Binding-site contacts:
Ligand atom C18 contacts residue MET98 of chain 1.A at 3.7 Å (hydrophobic).
Ligand atom C24 contacts residue TYR39 of chain 1.B at 3.6 Å (hydrophobic).
Ligand atom C3 contacts residue ASP105 of chain 1.B at 3.8 Å.
Ligand atom C13 contacts residue GLN49 of chain 1.A at 3.5 Å.
Ligand atom C26 contacts residue MET98 of chain 1.B at 3.6 Å (hydrophobic).
Ligand atom C4 contacts residue TYR39 of chain 1.A at 3.4 Å (hydrophobic).
Ligand atom O contacts residue ALA104 of chain 1.B at 3.7 Å.
Ligand atom C8 contacts residue GLN49 of chain 1.A at 3.8 Å.
Ligand atom BR contacts residue ALA104 of chain 1.B at 3.6 Å.
Ligand atom C23 contacts residue MET98 of chain 1.B at 3.8 Å (hydrophobic).
Ligand atom C5 contacts residue TYR106 of chain 1.B at 3.7 Å (hydrophobic).
Ligand atom BR contacts residue ILE37 of chain 1.A at 3.7 Å.
Ligand atom C8 contacts residue ASP105 of chain 1.B at 3.5 Å.
Ligand atom C17 contacts residue ALA104 of chain 1.B at 3.6 Å (hydrophobic).
Ligand atom C4 contacts residue ALA104 of chain 1.B at 3.7 Å (hydrophobic).
Ligand atom C6 contacts residue ASP105 of chain 1.B at 3.0 Å.
Ligand atom C5 contacts residue ASP105 of chain 1.B at 3.5 Å.
Ligand atom C25 contacts residue TYR39 of chain 1.B at 3.6 Å (hydrophobic).
Ligand atom C9 contacts residue TYR39 of chain 1.A at 3.6 Å (hydrophobic).
Ligand atom C16 contacts residue TYR39 of chain 1.A at 3.6 Å (hydrophobic).
Ligand atom C7 contacts residue ASP105 of chain 1.B at 3.2 Å.
Ligand atom C25 contacts residue ASP105 of chain 1.A at 3.7 Å.
Ligand atom N contacts residue GLN49 of chain 1.A at 3.0 Å (h-bond).
Ligand atom C12 contacts residue GLN49 of chain 1.A at 3.8 Å.
Ligand atom C5 contacts residue TYR39 of chain 1.A at 3.7 Å (hydrophobic).
Ligand atom C16 contacts residue ALA104 of chain 1.B at 3.6 Å (hydrophobic).
Ligand atom C12 contacts residue VAL59 of chain 1.A at 3.5 Å (hydrophobic).
Ligand atom C25 contacts residue MET98 of chain 1.B at 3.8 Å (hydrophobic).
Ligand atom C15 contacts residue GLN49 of chain 1.A at 3.2 Å.
Ligand atom C7 contacts residue GLN49 of chain 1.A at 3.6 Å.
Ligand atom C contacts residue MET98 of chain 1.B at 3.8 Å (hydrophobic).
Ligand atom O contacts residue TYR39 of chain 1.A at 3.5 Å.
Ligand atom BR contacts residue VAL51 of chain 1.A at 3.7 Å.
Ligand atom C2 contacts residue ALA104 of chain 1.B at 3.7 Å (hydrophobic).
Ligand atom C contacts residue ASP105 of chain 1.B at 3.3 Å.
Ligand atom C9 contacts residue GLN49 of chain 1.A at 3.7 Å.
Ligand atom C19 contacts residue MET98 of chain 1.A at 3.8 Å (hydrophobic).
Ligand atom C17 contacts residue ILE37 of chain 1.A at 3.7 Å (hydrophobic).
Ligand atom C11 contacts residue VAL59 of chain 1.A at 3.8 Å (hydrophobic).
Ligand atom C26 contacts residue ASP105 of chain 1.A at 3.8 Å.

This protein binds this small molecule.
Small molecule (SMILES): Cc1c(COc2ccc(CN3CCCC[C@@H]3C(=O)O)cc2Br)cccc1-c1ccccc1

Sequence of chain 1.B:
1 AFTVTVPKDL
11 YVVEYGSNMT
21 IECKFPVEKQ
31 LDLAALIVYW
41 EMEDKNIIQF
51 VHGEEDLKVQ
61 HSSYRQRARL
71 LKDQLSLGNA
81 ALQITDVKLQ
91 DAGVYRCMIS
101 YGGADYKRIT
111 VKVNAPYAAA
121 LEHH

Sequence of chain 1.A:
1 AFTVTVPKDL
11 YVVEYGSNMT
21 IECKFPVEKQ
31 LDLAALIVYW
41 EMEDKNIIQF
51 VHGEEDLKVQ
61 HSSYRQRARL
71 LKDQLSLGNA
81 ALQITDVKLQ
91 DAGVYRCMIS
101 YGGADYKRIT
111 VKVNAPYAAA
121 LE